Sequence of chain 1.B:
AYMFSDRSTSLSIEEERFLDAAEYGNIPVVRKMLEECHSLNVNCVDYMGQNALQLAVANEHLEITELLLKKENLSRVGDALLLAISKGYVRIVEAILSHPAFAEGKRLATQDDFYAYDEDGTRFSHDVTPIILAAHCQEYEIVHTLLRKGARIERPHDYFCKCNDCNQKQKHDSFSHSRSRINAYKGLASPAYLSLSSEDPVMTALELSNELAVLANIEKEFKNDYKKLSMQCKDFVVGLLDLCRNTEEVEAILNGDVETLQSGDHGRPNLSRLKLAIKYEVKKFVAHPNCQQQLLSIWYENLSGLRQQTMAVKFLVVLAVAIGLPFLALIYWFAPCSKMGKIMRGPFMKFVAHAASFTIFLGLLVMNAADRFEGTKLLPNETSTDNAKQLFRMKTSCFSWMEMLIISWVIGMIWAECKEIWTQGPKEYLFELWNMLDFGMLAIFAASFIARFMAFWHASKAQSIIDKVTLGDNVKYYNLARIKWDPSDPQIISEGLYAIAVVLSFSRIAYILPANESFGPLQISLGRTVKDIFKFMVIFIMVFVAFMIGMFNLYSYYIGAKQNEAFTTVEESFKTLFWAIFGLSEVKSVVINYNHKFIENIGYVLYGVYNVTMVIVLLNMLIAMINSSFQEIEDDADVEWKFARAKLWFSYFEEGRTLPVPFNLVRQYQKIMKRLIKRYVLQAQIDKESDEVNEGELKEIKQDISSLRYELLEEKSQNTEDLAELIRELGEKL

Binding-site contacts:
Ligand atom CAN contacts residue LEU521 of chain 1.A at 4.1 Å (hydrophobic).
Ligand atom OAG contacts residue ASN618 of chain 1.B at 2.6 Å (h-bond).
Ligand atom CAA contacts residue LEU521 of chain 1.A at 4.2 Å (hydrophobic).
Ligand atom CAV contacts residue ILE619 of chain 1.B at 4.0 Å (hydrophobic).
Ligand atom CAE contacts residue ILE452 of chain 1.A at 4.2 Å (hydrophobic).
Ligand atom CAP contacts residue SBJ1 of chain 1.G at 3.9 Å.
Ligand atom CAN contacts residue GLY448 of chain 1.A at 4.3 Å.
Ligand atom CBC contacts residue PHE615 of chain 1.B at 4.2 Å (hydrophobic).
Ligand atom CAY contacts residue ASN618 of chain 1.B at 3.3 Å.
Ligand atom CAX contacts residue LYS614 of chain 1.B at 3.9 Å.
Ligand atom CAZ contacts residue ILE619 of chain 1.B at 3.6 Å (hydrophobic).
Ligand atom CAI contacts residue VAL622 of chain 1.B at 4.1 Å (hydrophobic).
Ligand atom CAM contacts residue ASN618 of chain 1.B at 4.1 Å.
Ligand atom OAH contacts residue LYS614 of chain 1.B at 4.2 Å.
Ligand atom CAE contacts residue ILE517 of chain 1.A at 4.1 Å (hydrophobic).
Ligand atom CBF contacts residue SBJ1 of chain 1.G at 4.0 Å.
Ligand atom CAA contacts residue LEU445 of chain 1.A at 3.9 Å (hydrophobic).
Ligand atom CAJ contacts residue LEU521 of chain 1.A at 4.3 Å (hydrophobic).
Ligand atom CAL contacts residue PHE615 of chain 1.B at 4.1 Å (hydrophobic).
Ligand atom CAI contacts residue ILE619 of chain 1.B at 3.6 Å (hydrophobic).
Ligand atom OAW contacts residue PHE615 of chain 1.B at 3.5 Å.
Ligand atom CAK contacts residue SBJ1 of chain 1.G at 4.0 Å.
Ligand atom CAI contacts residue SBJ1 of chain 1.G at 3.9 Å.
Ligand atom CBH contacts residue ILE619 of chain 1.B at 4.3 Å (hydrophobic).
Ligand atom CAD contacts residue PHE615 of chain 1.B at 3.7 Å (hydrophobic).
Ligand atom OAG contacts residue SBJ1 of chain 1.G at 3.8 Å.
Ligand atom CAD contacts residue ILE619 of chain 1.B at 3.7 Å (hydrophobic).
Ligand atom CAK contacts residue VAL622 of chain 1.B at 3.9 Å (hydrophobic).
Ligand atom CBG contacts residue SBJ1 of chain 1.G at 4.3 Å.
Ligand atom CAQ contacts residue SBJ1 of chain 1.G at 4.1 Å.
Ligand atom CAV contacts residue PHE615 of chain 1.B at 4.2 Å (hydrophobic).
Ligand atom CAR contacts residue PHE615 of chain 1.B at 3.9 Å (hydrophobic).
Ligand atom OAF contacts residue LYS614 of chain 1.B at 4.4 Å.
Ligand atom CAK contacts residue ILE619 of chain 1.B at 4.1 Å (hydrophobic).
Ligand atom CAV contacts residue ASN618 of chain 1.B at 3.9 Å.
Ligand atom CAL contacts residue ASN618 of chain 1.B at 3.8 Å.
Ligand atom OAW contacts residue ASN618 of chain 1.B at 4.0 Å.
Ligand atom CBA contacts residue LEU445 of chain 1.A at 4.4 Å (hydrophobic).
Ligand atom CAQ contacts residue VAL622 of chain 1.B at 4.4 Å (hydrophobic).
Ligand atom CAL contacts residue LYS614 of chain 1.B at 3.7 Å.

Sequence of chain 1.A:
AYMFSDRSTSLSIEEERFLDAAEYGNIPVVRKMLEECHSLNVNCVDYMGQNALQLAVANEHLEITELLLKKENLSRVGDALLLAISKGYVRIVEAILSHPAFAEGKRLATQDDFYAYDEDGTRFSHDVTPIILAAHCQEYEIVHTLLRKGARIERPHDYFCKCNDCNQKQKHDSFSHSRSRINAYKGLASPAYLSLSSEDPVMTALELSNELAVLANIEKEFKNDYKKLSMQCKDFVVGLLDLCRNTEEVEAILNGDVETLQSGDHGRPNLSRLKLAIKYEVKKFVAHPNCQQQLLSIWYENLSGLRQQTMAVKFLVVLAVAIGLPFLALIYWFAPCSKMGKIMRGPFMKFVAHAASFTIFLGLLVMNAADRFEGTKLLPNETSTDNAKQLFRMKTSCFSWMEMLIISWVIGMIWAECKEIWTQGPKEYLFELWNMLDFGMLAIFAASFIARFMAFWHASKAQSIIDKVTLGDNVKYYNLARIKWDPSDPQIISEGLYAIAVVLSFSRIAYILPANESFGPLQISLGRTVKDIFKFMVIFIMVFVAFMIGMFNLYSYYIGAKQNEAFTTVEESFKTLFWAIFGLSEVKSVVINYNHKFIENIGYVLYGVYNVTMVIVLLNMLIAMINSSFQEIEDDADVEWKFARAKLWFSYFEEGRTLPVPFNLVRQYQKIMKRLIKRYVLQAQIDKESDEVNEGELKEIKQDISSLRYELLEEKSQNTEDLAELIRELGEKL

A protein and the small-molecule ligand that binds it are described below.
Small molecule (SMILES): CC(C)CCC[C@@H](C)[C@H]1CC[C@H]2[C@@H]3CC=C4C[C@@H](OC(=O)CCC(=O)O)CC[C@]4(C)[C@H]3CC[C@]12C